Binding-site contacts:
Ligand atom O19 contacts residue ALA28 of chain 1.B at 3.5 Å.
Ligand atom C06 contacts residue VAL32 of chain 1.A at 3.7 Å (hydrophobic).
Ligand atom O09 contacts residue ILE50 of chain 1.B at 3.7 Å.
Ligand atom C13 contacts residue ASP25 of chain 1.B at 3.4 Å.
Ligand atom O22 contacts residue ASP29 of chain 1.B at 3.1 Å (salt-bridge).
Ligand atom O14 contacts residue GLY27 of chain 1.B at 3.2 Å.
Ligand atom C41 contacts residue ILE47 of chain 1.A at 3.2 Å (hydrophobic).
Ligand atom C30 contacts residue GLY27 of chain 1.B at 3.2 Å.
Ligand atom C33 contacts residue ILE50 of chain 1.B at 3.4 Å (hydrophobic).
Ligand atom O27 contacts residue ASP29 of chain 1.B at 2.9 Å (salt-bridge).
Ligand atom C40 contacts residue GLY48 of chain 1.B at 3.6 Å.
Ligand atom O09 contacts residue ILE84 of chain 1.A at 3.5 Å.
Ligand atom O22 contacts residue ASP30 of chain 1.B at 3.0 Å (salt-bridge).
Ligand atom C31 contacts residue VAL82 of chain 1.A at 3.6 Å (hydrophobic).
Ligand atom C34 contacts residue ILE50 of chain 1.B at 3.7 Å (hydrophobic).
Ligand atom C12 contacts residue ASP25 of chain 1.A at 3.0 Å.
Ligand atom C24 contacts residue ASP29 of chain 1.B at 3.5 Å.
Ligand atom C23 contacts residue GLY48 of chain 1.B at 3.1 Å.
Ligand atom O14 contacts residue ASP25 of chain 1.A at 2.5 Å (salt-bridge).
Ligand atom C11 contacts residue GLY27 of chain 1.A at 3.5 Å.
Ligand atom C28 contacts residue ASP25 of chain 1.A at 3.2 Å.
Ligand atom O48 contacts residue ASP29 of chain 1.A at 3.5 Å.
Ligand atom C03 contacts residue GLY48 of chain 1.A at 3.2 Å.
Ligand atom C05 contacts residue ALA28 of chain 1.A at 3.5 Å (hydrophobic).
Ligand atom O48 contacts residue ASP30 of chain 1.A at 3.1 Å (salt-bridge).
Ligand atom C24 contacts residue ASP30 of chain 1.B at 3.7 Å.
Ligand atom C06 contacts residue ALA28 of chain 1.A at 3.5 Å (hydrophobic).
Ligand atom C26 contacts residue GLY27 of chain 1.B at 3.7 Å.
Ligand atom N16 contacts residue GLY27 of chain 1.B at 3.0 Å (h-bond).
Ligand atom O08 contacts residue ILE50 of chain 1.B at 3.4 Å.
Ligand atom C28 contacts residue GLY27 of chain 1.B at 3.6 Å.
Ligand atom C33 contacts residue GLY49 of chain 1.B at 3.5 Å.
Ligand atom O35 contacts residue PRO81 of chain 1.A at 3.3 Å.
Ligand atom C13 contacts residue ASP25 of chain 1.A at 3.2 Å.
Ligand atom C25 contacts residue GLY48 of chain 1.B at 3.0 Å.
Ligand atom C06 contacts residue ASP30 of chain 1.A at 3.4 Å.
Ligand atom O22 contacts residue ALA28 of chain 1.B at 3.7 Å.
Ligand atom C33 contacts residue PRO81 of chain 1.A at 3.7 Å (hydrophobic).
Ligand atom O08 contacts residue GLY49 of chain 1.A at 3.3 Å.
Ligand atom O14 contacts residue ASP25 of chain 1.B at 2.4 Å (salt-bridge).

Sequence of chain 1.A:
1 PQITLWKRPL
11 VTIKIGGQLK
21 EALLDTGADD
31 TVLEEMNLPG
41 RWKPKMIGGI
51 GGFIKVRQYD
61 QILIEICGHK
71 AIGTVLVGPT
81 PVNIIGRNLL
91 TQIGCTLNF

A small-molecule ligand and the protein it binds are described below.
Small molecule (SMILES): Cc1nc(COc2ccc(C[C@H](NC(=O)O[C@H]3CO[C@H]4OCC[C@H]43)[C@H](O)CN(CC(C)C)S(=O)(=O)c3ccc([C@H](C)O)cc3)cc2)cs1

Sequence of chain 1.B:
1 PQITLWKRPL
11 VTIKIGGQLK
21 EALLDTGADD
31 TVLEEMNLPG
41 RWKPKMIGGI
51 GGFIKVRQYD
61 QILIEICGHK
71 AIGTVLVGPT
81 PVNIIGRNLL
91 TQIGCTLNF